Binding-site contacts:
Ligand atom C contacts residue ALA266 of chain 1.A at 3.6 Å (hydrophobic).
Ligand atom O contacts residue GLU324 of chain 1.A at 2.8 Å (salt-bridge).
Ligand atom CBA contacts residue GLU124 of chain 1.A at 3.1 Å.
Ligand atom NAR contacts residue ALA266 of chain 1.A at 2.9 Å (h-bond).
Ligand atom C contacts residue TYR385 of chain 1.A at 3.5 Å (hydrophobic).
Ligand atom OAC contacts residue HIS301 of chain 1.A at 3.1 Å.
Ligand atom OAC contacts residue ZN1 of chain 1.B at 2.2 Å.
Ligand atom O contacts residue HIS301 of chain 1.A at 3.4 Å (h-bond).
Ligand atom CAQ contacts residue ARG294 of chain 1.A at 3.5 Å.
Ligand atom OAC contacts residue GLU302 of chain 1.A at 2.5 Å (salt-bridge).
Ligand atom CAG contacts residue TYR380 of chain 1.A at 3.5 Å (hydrophobic).
Ligand atom FAF contacts residue GLU124 of chain 1.A at 3.6 Å.
Ligand atom FAE contacts residue ALA125 of chain 1.A at 3.5 Å.
Ligand atom CAZ contacts residue TYR385 of chain 1.A at 3.6 Å (hydrophobic).
Ligand atom CAJ contacts residue VAL264 of chain 1.A at 3.5 Å (hydrophobic).
Ligand atom OAC contacts residue HIS305 of chain 1.A at 3.0 Å (h-bond).
Ligand atom FAF contacts residue THR110 of chain 1.A at 3.5 Å.
Ligand atom CAV contacts residue GLU124 of chain 1.A at 3.3 Å.
Ligand atom O contacts residue ZN1 of chain 1.B at 2.0 Å.
Ligand atom OAC contacts residue GLU268 of chain 1.A at 2.9 Å (salt-bridge).
Ligand atom OAB contacts residue ALA266 of chain 1.A at 3.3 Å (h-bond).
Ligand atom OAB contacts residue GLY265 of chain 1.A at 2.8 Å (h-bond).
Ligand atom NAR contacts residue ZN1 of chain 1.B at 2.9 Å.
Ligand atom CA contacts residue ALA266 of chain 1.A at 3.3 Å (hydrophobic).
Ligand atom CAW contacts residue GLU124 of chain 1.A at 3.3 Å.
Ligand atom O contacts residue TYR385 of chain 1.A at 2.6 Å (h-bond).
Ligand atom FAF contacts residue GLU377 of chain 1.A at 3.2 Å.
Ligand atom FAD contacts residue ASN263 of chain 1.A at 3.5 Å.
Ligand atom C contacts residue ZN1 of chain 1.B at 2.8 Å.
Ligand atom CAI contacts residue TYR385 of chain 1.A at 3.4 Å (hydrophobic).
Ligand atom FAD contacts residue THR110 of chain 1.A at 3.4 Å.
Ligand atom CAP contacts residue GOL1 of chain 1.F at 3.3 Å.
Ligand atom FAD contacts residue GLN122 of chain 1.A at 3.4 Å.
Ligand atom NAR contacts residue GLU302 of chain 1.A at 3.0 Å (salt-bridge).
Ligand atom CAJ contacts residue ALA266 of chain 1.A at 3.3 Å (hydrophobic).
Ligand atom CAK contacts residue GLN122 of chain 1.A at 3.6 Å.
Ligand atom FAE contacts residue GLU377 of chain 1.A at 3.5 Å.
Ligand atom CAV contacts residue MET839 of chain 1.A at 3.6 Å (hydrophobic).
Ligand atom CAZ contacts residue VAL264 of chain 1.A at 3.5 Å (hydrophobic).
Ligand atom CBA contacts residue MET839 of chain 1.A at 3.6 Å (hydrophobic).

This small molecule binds to this protein.
Small molecule (SMILES): O=C(N[C@@H](C(=O)NO)c1ccc(-c2cc(F)c(F)c(F)c2)cc1)C1CCCCC1

Sequence of chain 1.A:
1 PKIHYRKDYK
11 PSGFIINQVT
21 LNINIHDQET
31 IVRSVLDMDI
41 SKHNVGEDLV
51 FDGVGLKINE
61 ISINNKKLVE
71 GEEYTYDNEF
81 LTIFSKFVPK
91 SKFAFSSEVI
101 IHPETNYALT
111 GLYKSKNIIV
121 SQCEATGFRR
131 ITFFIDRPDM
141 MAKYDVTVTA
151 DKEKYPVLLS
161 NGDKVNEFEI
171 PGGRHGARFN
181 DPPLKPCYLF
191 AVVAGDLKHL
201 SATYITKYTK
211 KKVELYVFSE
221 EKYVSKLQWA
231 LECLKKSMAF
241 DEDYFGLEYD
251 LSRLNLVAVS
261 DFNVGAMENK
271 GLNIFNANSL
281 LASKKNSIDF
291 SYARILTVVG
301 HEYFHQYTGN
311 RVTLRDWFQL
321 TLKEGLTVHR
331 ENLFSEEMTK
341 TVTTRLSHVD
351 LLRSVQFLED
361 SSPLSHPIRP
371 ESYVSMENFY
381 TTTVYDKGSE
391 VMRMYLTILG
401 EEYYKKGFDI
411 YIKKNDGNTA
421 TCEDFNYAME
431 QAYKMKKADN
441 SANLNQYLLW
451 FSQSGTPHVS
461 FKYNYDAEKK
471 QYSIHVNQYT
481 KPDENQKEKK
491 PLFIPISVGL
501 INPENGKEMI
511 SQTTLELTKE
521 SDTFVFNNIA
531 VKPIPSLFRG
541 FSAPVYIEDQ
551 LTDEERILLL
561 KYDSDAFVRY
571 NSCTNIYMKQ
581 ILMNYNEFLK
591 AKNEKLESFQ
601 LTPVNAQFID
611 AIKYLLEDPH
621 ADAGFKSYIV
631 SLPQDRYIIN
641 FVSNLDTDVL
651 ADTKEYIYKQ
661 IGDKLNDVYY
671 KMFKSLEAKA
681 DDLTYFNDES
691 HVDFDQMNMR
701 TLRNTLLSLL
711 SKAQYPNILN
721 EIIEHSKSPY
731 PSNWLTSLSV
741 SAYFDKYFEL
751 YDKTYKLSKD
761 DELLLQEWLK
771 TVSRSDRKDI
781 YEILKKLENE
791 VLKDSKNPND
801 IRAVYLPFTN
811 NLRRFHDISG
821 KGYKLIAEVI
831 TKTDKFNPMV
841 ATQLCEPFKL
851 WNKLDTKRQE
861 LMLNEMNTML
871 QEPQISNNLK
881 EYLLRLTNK